A protein and the small-molecule ligand that binds it are described below.
Small molecule (SMILES): N#C[Fe](=C=O)C#N

Sequence of chain 1.D:
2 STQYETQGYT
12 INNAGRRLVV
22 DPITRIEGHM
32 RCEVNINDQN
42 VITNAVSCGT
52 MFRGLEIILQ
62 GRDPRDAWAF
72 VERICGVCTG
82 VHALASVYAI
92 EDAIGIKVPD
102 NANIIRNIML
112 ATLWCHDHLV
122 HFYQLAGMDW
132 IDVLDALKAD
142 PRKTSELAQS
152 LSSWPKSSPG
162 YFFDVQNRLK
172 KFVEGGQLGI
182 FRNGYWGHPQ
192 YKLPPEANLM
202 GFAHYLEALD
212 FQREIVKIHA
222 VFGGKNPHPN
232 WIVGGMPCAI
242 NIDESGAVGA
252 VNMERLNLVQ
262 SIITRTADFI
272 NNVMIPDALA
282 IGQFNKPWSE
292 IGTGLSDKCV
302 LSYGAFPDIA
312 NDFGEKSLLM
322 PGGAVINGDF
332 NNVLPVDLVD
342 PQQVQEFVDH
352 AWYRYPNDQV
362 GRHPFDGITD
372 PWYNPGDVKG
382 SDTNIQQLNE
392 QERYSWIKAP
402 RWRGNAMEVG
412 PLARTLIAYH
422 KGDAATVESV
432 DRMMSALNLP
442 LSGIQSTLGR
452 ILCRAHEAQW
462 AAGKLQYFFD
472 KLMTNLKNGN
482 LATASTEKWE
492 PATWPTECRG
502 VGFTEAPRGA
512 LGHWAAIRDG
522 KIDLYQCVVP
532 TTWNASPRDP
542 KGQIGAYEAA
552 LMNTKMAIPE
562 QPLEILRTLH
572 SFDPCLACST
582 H

Binding-site contacts:
Ligand atom FE contacts residue CYS576 of chain 1.D at 4.1 Å.
Ligand atom C1 contacts residue NI1 of chain 1.BA at 3.6 Å.
Ligand atom O3 contacts residue VAL82 of chain 1.D at 3.6 Å.
Ligand atom N1 contacts residue VAL530 of chain 1.D at 3.8 Å.
Ligand atom N2 contacts residue ALA507 of chain 1.D at 3.3 Å.
Ligand atom C3 contacts residue HIS83 of chain 1.D at 3.5 Å.
Ligand atom C1 contacts residue CYS576 of chain 1.D at 3.6 Å (hydrophobic).
Ligand atom C3 contacts residue VAL530 of chain 1.D at 3.4 Å (hydrophobic).
Ligand atom N1 contacts residue PRO531 of chain 1.D at 3.5 Å.
Ligand atom FE contacts residue CYS79 of chain 1.D at 2.3 Å.
Ligand atom O3 contacts residue ALA507 of chain 1.D at 3.4 Å.
Ligand atom O3 contacts residue CYS79 of chain 1.D at 4.0 Å.
Ligand atom C1 contacts residue VAL530 of chain 1.D at 3.7 Å (hydrophobic).
Ligand atom N1 contacts residue CYS579 of chain 1.D at 3.4 Å.
Ligand atom C3 contacts residue ALA507 of chain 1.D at 3.7 Å (hydrophobic).
Ligand atom N1 contacts residue CYS576 of chain 1.D at 3.7 Å.
Ligand atom O3 contacts residue CYS579 of chain 1.D at 3.9 Å.
Ligand atom C2 contacts residue NI1 of chain 1.BA at 3.7 Å.
Ligand atom N1 contacts residue ARG509 of chain 1.D at 3.7 Å.
Ligand atom C2 contacts residue ALA507 of chain 1.D at 3.6 Å (hydrophobic).
Ligand atom C1 contacts residue THR532 of chain 1.D at 3.8 Å.
Ligand atom O3 contacts residue VAL530 of chain 1.D at 3.3 Å.
Ligand atom C3 contacts residue CYS79 of chain 1.D at 3.1 Å (hydrophobic).
Ligand atom FE contacts residue NI1 of chain 1.BA at 2.6 Å.
Ligand atom C1 contacts residue ARG509 of chain 1.D at 3.7 Å.
Ligand atom N2 contacts residue ARG509 of chain 1.D at 2.9 Å (salt-bridge).
Ligand atom C3 contacts residue VAL82 of chain 1.D at 3.8 Å (hydrophobic).
Ligand atom N2 contacts residue PRO508 of chain 1.D at 3.2 Å.
Ligand atom O3 contacts residue LEU512 of chain 1.D at 3.6 Å.
Ligand atom C2 contacts residue ARG509 of chain 1.D at 3.4 Å.
Ligand atom O3 contacts residue HIS83 of chain 1.D at 3.4 Å (h-bond).
Ligand atom C3 contacts residue CYS579 of chain 1.D at 3.0 Å (hydrophobic).
Ligand atom N1 contacts residue THR532 of chain 1.D at 2.8 Å (h-bond).
Ligand atom O3 contacts residue PRO531 of chain 1.D at 3.4 Å.
Ligand atom C1 contacts residue CYS579 of chain 1.D at 3.0 Å (hydrophobic).
Ligand atom C2 contacts residue CYS79 of chain 1.D at 3.1 Å (hydrophobic).
Ligand atom C3 contacts residue PRO531 of chain 1.D at 3.8 Å (hydrophobic).
Ligand atom N2 contacts residue CYS79 of chain 1.D at 3.5 Å.
Ligand atom FE contacts residue CYS579 of chain 1.D at 2.3 Å.
Ligand atom C1 contacts residue PRO531 of chain 1.D at 3.7 Å (hydrophobic).